Binding-site contacts:
Ligand atom C7 contacts residue ASN55 of chain 1.A at 3.3 Å.
Ligand atom C5 contacts residue ASN55 of chain 1.A at 3.7 Å.
Ligand atom C6 contacts residue GLU87 of chain 1.A at 3.5 Å.
Ligand atom O5 contacts residue GLU87 of chain 1.A at 3.0 Å (salt-bridge).
Ligand atom O7 contacts residue ASN88 of chain 1.A at 4.4 Å.
Ligand atom C4 contacts residue ASN55 of chain 1.A at 4.2 Å.
Ligand atom O7 contacts residue ASN55 of chain 1.A at 3.2 Å (h-bond).
Ligand atom C3 contacts residue ASN55 of chain 1.A at 3.8 Å.
Ligand atom C5 contacts residue GLU87 of chain 1.A at 3.9 Å.
Ligand atom C1 contacts residue GLU87 of chain 1.A at 4.1 Å.
Ligand atom N2 contacts residue ASN55 of chain 1.A at 2.9 Å (h-bond).
Ligand atom C2 contacts residue ASN55 of chain 1.A at 2.5 Å.
Ligand atom C1 contacts residue ASN55 of chain 1.A at 1.4 Å.
Ligand atom O5 contacts residue ASN55 of chain 1.A at 2.3 Å (h-bond).

A small-molecule ligand and the protein it binds are described below.
Small molecule (SMILES): CC(=O)N[C@@H]1[C@@H](O)[C@H](O)[C@@H](CO)O[C@H]1O

Sequence of chain 1.A:
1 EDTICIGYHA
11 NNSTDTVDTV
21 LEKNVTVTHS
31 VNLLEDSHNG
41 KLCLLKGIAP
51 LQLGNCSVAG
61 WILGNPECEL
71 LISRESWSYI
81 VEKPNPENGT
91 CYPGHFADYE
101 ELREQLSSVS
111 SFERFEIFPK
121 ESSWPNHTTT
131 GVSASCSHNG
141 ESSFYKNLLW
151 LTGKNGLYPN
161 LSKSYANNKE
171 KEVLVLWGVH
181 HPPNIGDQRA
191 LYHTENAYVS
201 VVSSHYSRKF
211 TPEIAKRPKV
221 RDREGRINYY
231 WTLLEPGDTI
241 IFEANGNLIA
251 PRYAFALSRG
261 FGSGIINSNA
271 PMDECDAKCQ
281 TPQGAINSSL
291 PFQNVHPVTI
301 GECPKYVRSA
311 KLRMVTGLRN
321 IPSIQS